The small molecule below binds the protein below.
Small molecule (SMILES): CC(=O)N[C@@H]1[C@@H](O)[C@H](O)[C@@H](CO)O[C@H]1O

Sequence of chain 1.D:
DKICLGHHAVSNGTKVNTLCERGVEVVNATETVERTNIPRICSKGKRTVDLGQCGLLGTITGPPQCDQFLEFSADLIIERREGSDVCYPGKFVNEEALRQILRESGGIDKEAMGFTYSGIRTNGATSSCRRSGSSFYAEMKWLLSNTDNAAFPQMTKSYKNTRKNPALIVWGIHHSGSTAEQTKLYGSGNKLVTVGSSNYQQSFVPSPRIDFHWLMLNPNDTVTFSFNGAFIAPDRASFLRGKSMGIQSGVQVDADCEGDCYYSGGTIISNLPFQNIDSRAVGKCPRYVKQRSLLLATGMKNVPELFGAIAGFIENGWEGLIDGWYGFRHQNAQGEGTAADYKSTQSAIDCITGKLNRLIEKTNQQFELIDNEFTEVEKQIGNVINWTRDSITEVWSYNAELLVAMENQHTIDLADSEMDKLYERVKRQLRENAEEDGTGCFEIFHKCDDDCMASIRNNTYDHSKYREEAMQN

Binding-site contacts:
Ligand atom O6 contacts residue THR48 of chain 1.D at 4.4 Å.
Ligand atom O6 contacts residue ALA47 of chain 1.D at 4.5 Å.
Ligand atom C3 contacts residue ASN46 of chain 1.D at 3.8 Å.
Ligand atom O5 contacts residue ASN46 of chain 1.D at 2.4 Å (h-bond).
Ligand atom C1 contacts residue ASN46 of chain 1.D at 1.4 Å.
Ligand atom C5 contacts residue ASN46 of chain 1.D at 3.7 Å.
Ligand atom C7 contacts residue ASN46 of chain 1.D at 3.5 Å.
Ligand atom C4 contacts residue ASN46 of chain 1.D at 4.2 Å.
Ligand atom N2 contacts residue ASN46 of chain 1.D at 2.9 Å (h-bond).
Ligand atom O7 contacts residue ASN46 of chain 1.D at 3.8 Å.
Ligand atom C2 contacts residue ASN46 of chain 1.D at 2.5 Å.